Sequence of chain 3.A:
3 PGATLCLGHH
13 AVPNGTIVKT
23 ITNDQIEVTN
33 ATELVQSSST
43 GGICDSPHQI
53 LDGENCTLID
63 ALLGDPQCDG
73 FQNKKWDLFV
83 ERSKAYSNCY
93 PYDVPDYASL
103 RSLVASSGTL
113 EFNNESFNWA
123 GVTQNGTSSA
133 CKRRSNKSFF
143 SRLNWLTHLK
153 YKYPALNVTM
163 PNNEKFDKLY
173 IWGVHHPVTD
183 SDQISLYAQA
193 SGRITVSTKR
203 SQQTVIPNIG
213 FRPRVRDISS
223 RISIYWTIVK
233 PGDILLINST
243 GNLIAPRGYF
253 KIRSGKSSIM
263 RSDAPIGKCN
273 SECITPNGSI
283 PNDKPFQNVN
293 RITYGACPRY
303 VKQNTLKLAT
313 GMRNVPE

A small-molecule ligand and the protein it binds are described below.
Small molecule (SMILES): CC(=O)N[C@@H]1[C@@H](O)[C@H](O)[C@@H](CO)O[C@H]1O

Binding-site contacts:
Ligand atom C1 contacts residue ASN127 of chain 3.A at 1.4 Å.
Ligand atom C2 contacts residue ASN127 of chain 3.A at 2.5 Å.
Ligand atom C4 contacts residue ASN127 of chain 3.A at 4.2 Å.
Ligand atom C8 contacts residue GLN126 of chain 3.A at 3.8 Å.
Ligand atom O7 contacts residue ASN127 of chain 3.A at 3.3 Å (h-bond).
Ligand atom C5 contacts residue ASN127 of chain 3.A at 3.6 Å.
Ligand atom C7 contacts residue ASN127 of chain 3.A at 3.5 Å.
Ligand atom C3 contacts residue ASN127 of chain 3.A at 3.8 Å.
Ligand atom O5 contacts residue ASN127 of chain 3.A at 2.2 Å (h-bond).
Ligand atom C7 contacts residue GLN126 of chain 3.A at 4.1 Å.
Ligand atom N2 contacts residue ASN127 of chain 3.A at 3.1 Å (h-bond).